Sequence of chain 1.B:
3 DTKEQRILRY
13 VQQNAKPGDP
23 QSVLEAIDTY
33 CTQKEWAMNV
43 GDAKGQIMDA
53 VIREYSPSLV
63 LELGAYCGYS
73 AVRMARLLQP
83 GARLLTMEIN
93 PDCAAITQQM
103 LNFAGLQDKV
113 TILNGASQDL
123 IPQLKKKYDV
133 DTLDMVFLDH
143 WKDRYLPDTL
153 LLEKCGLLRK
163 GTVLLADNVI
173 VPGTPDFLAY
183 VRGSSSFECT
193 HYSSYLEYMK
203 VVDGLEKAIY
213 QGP

Binding-site contacts:
Ligand atom N6 contacts residue ASP145 of chain 1.B at 2.5 Å (salt-bridge).
Ligand atom C21 contacts residue ASP94 of chain 1.B at 4.1 Å.
Ligand atom C5 contacts residue ASP145 of chain 1.B at 4.4 Å.
Ligand atom C14 contacts residue ILE91 of chain 1.B at 3.7 Å (hydrophobic).
Ligand atom C1 contacts residue ASN92 of chain 1.B at 4.3 Å.
Ligand atom O7 contacts residue ASN92 of chain 1.B at 3.6 Å.
Ligand atom C12 contacts residue ILE91 of chain 1.B at 3.5 Å (hydrophobic).
Ligand atom N17 contacts residue PRO93 of chain 1.B at 3.7 Å.
Ligand atom C8 contacts residue PRO93 of chain 1.B at 3.7 Å (hydrophobic).
Ligand atom C19 contacts residue ASN92 of chain 1.B at 3.2 Å.
Ligand atom O7 contacts residue ILE91 of chain 1.B at 4.2 Å.
Ligand atom C2 contacts residue ASP145 of chain 1.B at 3.0 Å.
Ligand atom C9 contacts residue ILE91 of chain 1.B at 4.4 Å (hydrophobic).
Ligand atom C18 contacts residue ASN92 of chain 1.B at 3.4 Å.
Ligand atom N3 contacts residue ASN92 of chain 1.B at 4.3 Å.
Ligand atom C13 contacts residue PRO93 of chain 1.B at 3.7 Å (hydrophobic).
Ligand atom C5 contacts residue TRP143 of chain 1.B at 4.2 Å (hydrophobic).
Ligand atom N4 contacts residue ILE91 of chain 1.B at 3.8 Å.
Ligand atom C10 contacts residue ILE91 of chain 1.B at 4.2 Å (hydrophobic).
Ligand atom N11 contacts residue TRP143 of chain 1.B at 3.1 Å.
Ligand atom C2 contacts residue TRP143 of chain 1.B at 4.0 Å (hydrophobic).
Ligand atom N11 contacts residue ASP145 of chain 1.B at 2.3 Å (salt-bridge).
Ligand atom O7 contacts residue TRP143 of chain 1.B at 4.3 Å.
Ligand atom C18 contacts residue PRO93 of chain 1.B at 3.5 Å (hydrophobic).
Ligand atom C8 contacts residue ASN92 of chain 1.B at 4.1 Å.
Ligand atom C16 contacts residue PRO93 of chain 1.B at 3.6 Å (hydrophobic).
Ligand atom C2 contacts residue ARG146 of chain 1.B at 4.4 Å.
Ligand atom C15 contacts residue ILE91 of chain 1.B at 3.7 Å (hydrophobic).
Ligand atom C1 contacts residue ILE91 of chain 1.B at 4.1 Å (hydrophobic).
Ligand atom C20 contacts residue PRO93 of chain 1.B at 4.1 Å (hydrophobic).
Ligand atom C21 contacts residue ASN92 of chain 1.B at 4.4 Å.
Ligand atom C21 contacts residue PRO93 of chain 1.B at 3.5 Å (hydrophobic).
Ligand atom N3 contacts residue ILE91 of chain 1.B at 4.4 Å.
Ligand atom C18 contacts residue ASP94 of chain 1.B at 4.0 Å.
Ligand atom C19 contacts residue PRO93 of chain 1.B at 3.6 Å (hydrophobic).
Ligand atom C10 contacts residue TRP143 of chain 1.B at 3.5 Å (hydrophobic).
Ligand atom N6 contacts residue ARG146 of chain 1.B at 3.7 Å.
Ligand atom C15 contacts residue TRP143 of chain 1.B at 3.6 Å (hydrophobic).

The protein below binds the small molecule below.
Small molecule (SMILES): [H]/N=C(\N)c1ccc(NC(=O)Nc2cccc(CN)c2)cc1